The protein below binds the small molecule below.
Small molecule (SMILES): CC(=O)N[C@@H]1[C@@H](O)[C@H](O)[C@@H](CO)O[C@H]1O

Sequence of chain 1.C:
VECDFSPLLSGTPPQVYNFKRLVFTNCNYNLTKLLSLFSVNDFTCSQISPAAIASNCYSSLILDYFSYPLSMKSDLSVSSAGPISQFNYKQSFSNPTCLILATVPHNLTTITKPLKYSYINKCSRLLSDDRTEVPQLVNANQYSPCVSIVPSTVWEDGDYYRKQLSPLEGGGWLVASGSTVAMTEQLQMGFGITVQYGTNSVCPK

Binding-site contacts:
Ligand atom C6 contacts residue PRO119 of chain 1.C at 4.5 Å (hydrophobic).
Ligand atom C3 contacts residue SER50 of chain 1.C at 3.5 Å.
Ligand atom C4 contacts residue SER50 of chain 1.C at 4.4 Å.
Ligand atom O6 contacts residue PRO119 of chain 1.C at 4.2 Å.
Ligand atom C5 contacts residue PRO119 of chain 1.C at 4.5 Å (hydrophobic).
Ligand atom O6 contacts residue EDO1 of chain 1.V at 3.7 Å.
Ligand atom N2 contacts residue SER50 of chain 1.C at 4.2 Å.
Ligand atom C7 contacts residue ASN121 of chain 1.C at 3.2 Å.
Ligand atom C4 contacts residue ASN121 of chain 1.C at 4.2 Å.
Ligand atom O4 contacts residue SER50 of chain 1.C at 4.1 Å.
Ligand atom C8 contacts residue ASN121 of chain 1.C at 3.1 Å.
Ligand atom O5 contacts residue ASN121 of chain 1.C at 2.5 Å (h-bond).
Ligand atom O7 contacts residue ASN121 of chain 1.C at 4.1 Å.
Ligand atom C1 contacts residue ASN121 of chain 1.C at 1.4 Å.
Ligand atom C2 contacts residue ASN121 of chain 1.C at 2.4 Å.
Ligand atom C5 contacts residue ASN121 of chain 1.C at 3.7 Å.
Ligand atom O3 contacts residue SER50 of chain 1.C at 3.6 Å.
Ligand atom O7 contacts residue LEU51 of chain 1.C at 4.0 Å.
Ligand atom N2 contacts residue ASN121 of chain 1.C at 2.8 Å (h-bond).
Ligand atom C3 contacts residue ASN121 of chain 1.C at 3.8 Å.
Ligand atom C2 contacts residue SER50 of chain 1.C at 4.4 Å.